Binding-site contacts:
Ligand atom CAM contacts residue ALA53 of chain 1.B at 4.1 Å (hydrophobic).
Ligand atom CAN contacts residue TRP86 of chain 1.B at 3.8 Å (hydrophobic).
Ligand atom CAN contacts residue ALA53 of chain 1.B at 3.6 Å (hydrophobic).
Ligand atom CAV contacts residue PHE107 of chain 1.B at 3.5 Å (hydrophobic).
Ligand atom CAA contacts residue LEU52 of chain 1.B at 4.1 Å (hydrophobic).
Ligand atom CAN contacts residue LEU228 of chain 1.B at 4.0 Å (hydrophobic).
Ligand atom CAW contacts residue LEU131 of chain 1.B at 3.5 Å (hydrophobic).
Ligand atom CAL contacts residue MET46 of chain 1.B at 4.1 Å (hydrophobic).
Ligand atom CAM contacts residue LEU228 of chain 1.B at 4.1 Å (hydrophobic).
Ligand atom CAF contacts residue LEU49 of chain 1.B at 4.0 Å (hydrophobic).
Ligand atom CAO contacts residue ALA53 of chain 1.B at 3.7 Å (hydrophobic).
Ligand atom CAT contacts residue MET124 of chain 1.B at 3.5 Å (hydrophobic).
Ligand atom CAC contacts residue LEU90 of chain 1.B at 3.5 Å (hydrophobic).
Ligand atom CAB contacts residue GLU56 of chain 1.B at 3.3 Å.
Ligand atom CAB contacts residue ARG97 of chain 1.B at 4.1 Å.
Ligand atom CAO contacts residue LEU87 of chain 1.B at 3.9 Å (hydrophobic).
Ligand atom CAB contacts residue LEU90 of chain 1.B at 4.0 Å (hydrophobic).
Ligand atom OAG contacts residue GLU56 of chain 1.B at 2.7 Å (salt-bridge).
Ligand atom CAC contacts residue LEU94 of chain 1.B at 4.1 Å (hydrophobic).
Ligand atom CAL contacts residue LEU228 of chain 1.B at 4.0 Å (hydrophobic).
Ligand atom OAX contacts residue HIS227 of chain 1.B at 3.4 Å.
Ligand atom CAA contacts residue GLU56 of chain 1.B at 3.1 Å.
Ligand atom CAU contacts residue MET124 of chain 1.B at 3.8 Å (hydrophobic).
Ligand atom CAF contacts residue ALA53 of chain 1.B at 3.8 Å (hydrophobic).
Ligand atom OAG contacts residue LEU90 of chain 1.B at 3.7 Å.
Ligand atom CAM contacts residue LEU243 of chain 1.B at 4.0 Å (hydrophobic).
Ligand atom CAR contacts residue LEU228 of chain 1.B at 3.5 Å (hydrophobic).
Ligand atom CAS contacts residue LEU228 of chain 1.B at 3.6 Å (hydrophobic).
Ligand atom OAX contacts residue LEU228 of chain 1.B at 3.6 Å.
Ligand atom OAX contacts residue ILE127 of chain 1.B at 3.8 Å.
Ligand atom OAX contacts residue GLY224 of chain 1.B at 3.4 Å (h-bond).
Ligand atom CAK contacts residue LEU49 of chain 1.B at 3.7 Å (hydrophobic).
Ligand atom CAM contacts residue THR50 of chain 1.B at 4.0 Å.
Ligand atom OAG contacts residue ARG97 of chain 1.B at 3.0 Å (salt-bridge).
Ligand atom CAL contacts residue THR50 of chain 1.B at 3.6 Å.
Ligand atom CAS contacts residue GLY224 of chain 1.B at 3.9 Å.
Ligand atom CAS contacts residue ILE127 of chain 1.B at 4.0 Å (hydrophobic).
Ligand atom CAU contacts residue LEU49 of chain 1.B at 4.1 Å (hydrophobic).
Ligand atom CAA contacts residue ALA53 of chain 1.B at 4.1 Å (hydrophobic).
Ligand atom CAR contacts residue GLY224 of chain 1.B at 3.5 Å.

The protein below binds the small molecule below.
Small molecule (SMILES): CC[C@@H](c1ccc(O)cc1)[C@H](c1ccccc1)c1ccc(O)cc1

Sequence of chain 1.B:
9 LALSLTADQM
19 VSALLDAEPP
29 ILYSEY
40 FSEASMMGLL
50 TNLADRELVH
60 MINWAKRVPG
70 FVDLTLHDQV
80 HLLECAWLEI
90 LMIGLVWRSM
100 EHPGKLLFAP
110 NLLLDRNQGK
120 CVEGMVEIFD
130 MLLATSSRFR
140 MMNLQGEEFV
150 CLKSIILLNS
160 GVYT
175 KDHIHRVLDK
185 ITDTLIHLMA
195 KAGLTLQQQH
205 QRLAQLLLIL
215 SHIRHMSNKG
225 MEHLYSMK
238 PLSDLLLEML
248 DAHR